The protein below binds the small molecule below.
Small molecule (SMILES): N[C@H](Cc1ccccc1)C(=O)N1CCC[C@H]1C(=O)NCc1ccc(O)cc1

Binding-site contacts:
Ligand atom C18 contacts residue TRP227 of chain 1.B at 3.6 Å (hydrophobic).
Ligand atom C14 contacts residue SER226 of chain 1.B at 3.9 Å.
Ligand atom C16 contacts residue VAL225 of chain 1.B at 3.5 Å (hydrophobic).
Ligand atom C16 contacts residue TRP227 of chain 1.B at 3.4 Å (hydrophobic).
Ligand atom C17 contacts residue GLY228 of chain 1.B at 3.8 Å.
Ligand atom O2 contacts residue TRP227 of chain 1.B at 3.7 Å.
Ligand atom C18 contacts residue GLY228 of chain 1.B at 3.7 Å.
Ligand atom C5 contacts residue TYR47 of chain 1.B at 3.7 Å (hydrophobic).
Ligand atom C18 contacts residue ALA200 of chain 1.B at 3.9 Å (hydrophobic).
Ligand atom C12 contacts residue SER226 of chain 1.B at 3.8 Å.
Ligand atom O2 contacts residue ASP199 of chain 1.B at 3.2 Å (salt-bridge).
Ligand atom C17 contacts residue VAL225 of chain 1.B at 3.5 Å (hydrophobic).
Ligand atom C8 contacts residue GLY228 of chain 1.B at 3.6 Å.
Ligand atom C10 contacts residue TYR47 of chain 1.B at 3.5 Å (hydrophobic).
Ligand atom O2 contacts residue GLY238 of chain 1.B at 3.5 Å.
Ligand atom N2 contacts residue GLY228 of chain 1.B at 2.8 Å (h-bond).
Ligand atom C17 contacts residue TRP227 of chain 1.B at 3.3 Å (hydrophobic).
Ligand atom C19 contacts residue GLY228 of chain 1.B at 3.8 Å.
Ligand atom C3 contacts residue ILE179 of chain 1.B at 3.9 Å (hydrophobic).
Ligand atom C13 contacts residue SER226 of chain 1.B at 3.9 Å.
Ligand atom C8 contacts residue TRP227 of chain 1.B at 3.9 Å (hydrophobic).
Ligand atom C1 contacts residue ASN95 of chain 1.B at 3.7 Å.
Ligand atom N1 contacts residue HIS43 of chain 1.B at 3.8 Å.
Ligand atom O contacts residue GLY228 of chain 1.B at 2.9 Å (h-bond).
Ligand atom C2 contacts residue ILE179 of chain 1.B at 3.8 Å (hydrophobic).
Ligand atom C11 contacts residue HIS43 of chain 1.B at 3.6 Å.
Ligand atom C16 contacts residue SER226 of chain 1.B at 3.5 Å.
Ligand atom N1 contacts residue SER205 of chain 1.B at 3.6 Å.
Ligand atom C19 contacts residue ALA200 of chain 1.B at 3.7 Å (hydrophobic).
Ligand atom C6 contacts residue GLY228 of chain 1.B at 3.8 Å.
Ligand atom C2 contacts residue TRP227 of chain 1.B at 3.7 Å (hydrophobic).
Ligand atom C7 contacts residue GLY228 of chain 1.B at 3.6 Å.
Ligand atom O contacts residue TRP227 of chain 1.B at 3.2 Å.
Ligand atom C14 contacts residue SER205 of chain 1.B at 3.2 Å.
Ligand atom C contacts residue GLU94 of chain 1.B at 3.4 Å.
Ligand atom O2 contacts residue ALA200 of chain 1.B at 3.8 Å.
Ligand atom C contacts residue ASN95 of chain 1.B at 3.8 Å.
Ligand atom C9 contacts residue TRP50 of chain 1.B at 3.8 Å (hydrophobic).
Ligand atom N1 contacts residue SER226 of chain 1.B at 3.0 Å (h-bond).
Ligand atom N1 contacts residue TRP227 of chain 1.B at 3.8 Å.

Sequence of chain 1.B:
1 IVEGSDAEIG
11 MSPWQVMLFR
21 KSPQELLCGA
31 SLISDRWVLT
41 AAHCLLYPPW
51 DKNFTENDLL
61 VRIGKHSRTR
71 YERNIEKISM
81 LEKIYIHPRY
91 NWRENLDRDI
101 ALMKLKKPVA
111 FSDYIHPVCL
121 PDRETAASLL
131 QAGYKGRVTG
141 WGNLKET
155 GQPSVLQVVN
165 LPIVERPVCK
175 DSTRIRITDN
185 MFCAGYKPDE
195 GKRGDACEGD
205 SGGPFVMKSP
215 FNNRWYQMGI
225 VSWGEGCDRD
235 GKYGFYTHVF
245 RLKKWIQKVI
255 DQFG